Sequence of chain 1.A:
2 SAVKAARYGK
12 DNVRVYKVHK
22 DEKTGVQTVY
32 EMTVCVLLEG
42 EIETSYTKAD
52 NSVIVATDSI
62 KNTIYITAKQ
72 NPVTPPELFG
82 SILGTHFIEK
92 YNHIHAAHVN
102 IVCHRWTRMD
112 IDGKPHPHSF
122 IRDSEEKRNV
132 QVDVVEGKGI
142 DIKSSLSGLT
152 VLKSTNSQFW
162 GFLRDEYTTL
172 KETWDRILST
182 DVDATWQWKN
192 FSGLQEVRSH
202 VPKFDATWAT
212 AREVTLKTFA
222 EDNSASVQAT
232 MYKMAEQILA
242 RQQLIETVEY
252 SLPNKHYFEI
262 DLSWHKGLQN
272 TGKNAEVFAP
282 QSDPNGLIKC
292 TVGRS

Sequence of chain 2.A:
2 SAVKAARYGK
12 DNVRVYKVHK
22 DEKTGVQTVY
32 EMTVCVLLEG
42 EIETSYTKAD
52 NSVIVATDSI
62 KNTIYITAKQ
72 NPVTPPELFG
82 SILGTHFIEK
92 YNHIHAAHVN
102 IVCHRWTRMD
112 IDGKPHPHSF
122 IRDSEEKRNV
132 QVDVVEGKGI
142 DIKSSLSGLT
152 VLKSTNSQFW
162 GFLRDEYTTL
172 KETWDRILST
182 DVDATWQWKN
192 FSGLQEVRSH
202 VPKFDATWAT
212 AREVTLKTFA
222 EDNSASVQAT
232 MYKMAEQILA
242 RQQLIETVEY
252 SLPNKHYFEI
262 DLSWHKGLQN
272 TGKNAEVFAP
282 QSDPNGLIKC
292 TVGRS

Binding-site contacts:
Ligand atom N8 contacts residue ALA57 of chain 2.A at 3.8 Å.
Ligand atom N3 contacts residue PHE160 of chain 1.A at 3.7 Å.
Ligand atom N7 contacts residue ALA57 of chain 2.A at 3.6 Å.
Ligand atom O2 contacts residue ARG177 of chain 1.A at 2.0 Å.
Ligand atom N8 contacts residue ASP59 of chain 2.A at 3.2 Å.
Ligand atom C2 contacts residue VAL228 of chain 1.A at 3.1 Å (hydrophobic).
Ligand atom O2 contacts residue SER227 of chain 1.A at 3.5 Å.
Ligand atom N1 contacts residue PHE160 of chain 1.A at 3.6 Å.
Ligand atom N1 contacts residue GLN229 of chain 1.A at 2.9 Å (h-bond).
Ligand atom C4 contacts residue ASN255 of chain 1.A at 3.4 Å.
Ligand atom N9 contacts residue ASN255 of chain 1.A at 3.8 Å.
Ligand atom C2 contacts residue ARG177 of chain 1.A at 2.6 Å.
Ligand atom C6 contacts residue PHE160 of chain 1.A at 3.5 Å (hydrophobic).
Ligand atom DN9 contacts residue LEU171 of chain 1.A at 3.6 Å.
Ligand atom DN9 contacts residue PHE160 of chain 1.A at 3.7 Å.
Ligand atom C5 contacts residue PHE160 of chain 1.A at 3.4 Å (hydrophobic).
Ligand atom N8 contacts residue LEU171 of chain 1.A at 3.8 Å.
Ligand atom N3 contacts residue ASN255 of chain 1.A at 3.1 Å.
Ligand atom N8 contacts residue THR58 of chain 2.A at 2.7 Å.
Ligand atom N7 contacts residue PHE160 of chain 1.A at 3.6 Å.
Ligand atom O2 contacts residue GLN229 of chain 1.A at 3.8 Å.
Ligand atom C2 contacts residue ASN255 of chain 1.A at 3.6 Å.
Ligand atom C4 contacts residue PHE160 of chain 1.A at 3.4 Å (hydrophobic).
Ligand atom N9 contacts residue PHE160 of chain 1.A at 3.5 Å.
Ligand atom O6 contacts residue ILE55 of chain 2.A at 3.6 Å.
Ligand atom DN1 contacts residue GLN229 of chain 1.A at 2.0 Å.
Ligand atom N9 contacts residue ARG177 of chain 1.A at 3.3 Å.
Ligand atom N3 contacts residue ARG177 of chain 1.A at 2.1 Å.
Ligand atom C5 contacts residue THR58 of chain 2.A at 3.2 Å.
Ligand atom C6 contacts residue GLN229 of chain 1.A at 2.9 Å.
Ligand atom N7 contacts residue ASP59 of chain 2.A at 3.6 Å.
Ligand atom DN1 contacts residue VAL228 of chain 1.A at 3.2 Å.
Ligand atom C4 contacts residue ARG177 of chain 1.A at 3.0 Å.
Ligand atom N7 contacts residue THR58 of chain 2.A at 2.0 Å.
Ligand atom O2 contacts residue VAL228 of chain 1.A at 2.0 Å.
Ligand atom C2 contacts residue PHE160 of chain 1.A at 3.7 Å (hydrophobic).
Ligand atom O6 contacts residue GLN229 of chain 1.A at 2.0 Å.
Ligand atom DN9 contacts residue ARG177 of chain 1.A at 3.0 Å.
Ligand atom N1 contacts residue VAL228 of chain 1.A at 3.5 Å.
Ligand atom N8 contacts residue PHE160 of chain 1.A at 3.6 Å.

This protein binds this small molecule.
Small molecule (SMILES): O=c1[nH]c(=O)c2nn[nH]c2[nH]1